The small molecule below binds the protein below.
Small molecule (SMILES): CC(C)[C@H](NC(=O)[C@H](CC(N)=O)NC(=O)[C@@H]1CCCN1C(=O)[C@H](CC(N)=O)NC(=O)[C@H](C)N)C(=O)N[C@H](C=O)CC(=O)O

Sequence of chain 1.A:
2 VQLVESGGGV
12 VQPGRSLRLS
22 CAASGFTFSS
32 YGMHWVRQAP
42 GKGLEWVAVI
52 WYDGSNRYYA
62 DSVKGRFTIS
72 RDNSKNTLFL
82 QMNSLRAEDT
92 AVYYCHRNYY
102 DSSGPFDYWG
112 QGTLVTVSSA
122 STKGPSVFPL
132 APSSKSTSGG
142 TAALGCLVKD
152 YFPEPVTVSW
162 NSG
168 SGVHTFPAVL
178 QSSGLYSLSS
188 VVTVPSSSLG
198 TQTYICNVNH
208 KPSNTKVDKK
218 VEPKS

Binding-site contacts:
Ligand atom OD1 contacts residue TRP52 of chain 1.A at 3.6 Å.
Ligand atom O contacts residue TRP52 of chain 1.A at 3.4 Å.
Ligand atom CG contacts residue ARG96 of chain 1.B at 3.4 Å.
Ligand atom CA contacts residue TYR32 of chain 1.A at 4.0 Å (hydrophobic).
Ligand atom CB contacts residue ARG96 of chain 1.B at 4.0 Å.
Ligand atom O contacts residue TYR101 of chain 1.A at 3.0 Å (h-bond).
Ligand atom O contacts residue TYR32 of chain 1.A at 3.4 Å.
Ligand atom ND2 contacts residue SER93 of chain 1.B at 2.9 Å (h-bond).
Ligand atom N contacts residue TYR32 of chain 1.A at 3.5 Å (h-bond).
Ligand atom CG2 contacts residue TRP32 of chain 1.B at 3.7 Å (hydrophobic).
Ligand atom OD2 contacts residue ASP102 of chain 1.A at 3.4 Å.
Ligand atom ND2 contacts residue ARG96 of chain 1.B at 3.4 Å (salt-bridge).
Ligand atom OD1 contacts residue SER93 of chain 1.B at 3.8 Å.
Ligand atom CA contacts residue TYR101 of chain 1.A at 3.4 Å (hydrophobic).
Ligand atom C contacts residue TRP52 of chain 1.A at 4.0 Å (hydrophobic).
Ligand atom CG contacts residue TYR91 of chain 1.B at 3.5 Å (hydrophobic).
Ligand atom CG contacts residue SER93 of chain 1.B at 3.8 Å.
Ligand atom CD contacts residue THR92 of chain 1.B at 3.7 Å.
Ligand atom CA contacts residue TYR101 of chain 1.A at 3.9 Å (hydrophobic).
Ligand atom OD2 contacts residue SER103 of chain 1.A at 3.7 Å.
Ligand atom C contacts residue TYR32 of chain 1.A at 3.8 Å (hydrophobic).
Ligand atom OD1 contacts residue ARG96 of chain 1.B at 3.0 Å (salt-bridge).
Ligand atom C contacts residue TYR101 of chain 1.A at 3.6 Å (hydrophobic).
Ligand atom O contacts residue TYR32 of chain 1.A at 3.8 Å.
Ligand atom OD1 contacts residue TYR91 of chain 1.B at 3.5 Å (h-bond).
Ligand atom C contacts residue TYR32 of chain 1.A at 3.5 Å (hydrophobic).
Ligand atom CB contacts residue TRP52 of chain 1.A at 3.8 Å (hydrophobic).
Ligand atom CD contacts residue SER93 of chain 1.B at 4.0 Å.
Ligand atom N contacts residue TYR101 of chain 1.A at 2.8 Å (h-bond).
Ligand atom CA contacts residue TYR32 of chain 1.A at 3.6 Å (hydrophobic).
Ligand atom O contacts residue TYR32 of chain 1.A at 2.8 Å (h-bond).
Ligand atom ND2 contacts residue THR92 of chain 1.B at 3.7 Å.
Ligand atom CB contacts residue TRP32 of chain 1.B at 3.9 Å (hydrophobic).
Ligand atom CB contacts residue TYR94 of chain 1.B at 3.6 Å (hydrophobic).
Ligand atom CG contacts residue THR92 of chain 1.B at 3.9 Å.
Ligand atom ND2 contacts residue TYR91 of chain 1.B at 2.9 Å (h-bond).
Ligand atom O contacts residue TYR100 of chain 1.A at 3.5 Å.
Ligand atom ND2 contacts residue TRP32 of chain 1.B at 3.1 Å.
Ligand atom CG contacts residue SER93 of chain 1.B at 3.8 Å.
Ligand atom CG contacts residue TYR94 of chain 1.B at 4.0 Å (hydrophobic).

Sequence of chain 1.B:
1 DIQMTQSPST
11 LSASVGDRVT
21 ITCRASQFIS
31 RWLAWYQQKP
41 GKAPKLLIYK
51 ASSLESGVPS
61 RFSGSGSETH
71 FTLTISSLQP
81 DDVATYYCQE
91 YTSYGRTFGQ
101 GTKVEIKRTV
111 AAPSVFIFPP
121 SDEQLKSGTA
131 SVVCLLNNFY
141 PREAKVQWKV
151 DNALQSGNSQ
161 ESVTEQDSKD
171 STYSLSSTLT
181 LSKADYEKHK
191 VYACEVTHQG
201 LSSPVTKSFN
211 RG